Sequence of chain 1.I:
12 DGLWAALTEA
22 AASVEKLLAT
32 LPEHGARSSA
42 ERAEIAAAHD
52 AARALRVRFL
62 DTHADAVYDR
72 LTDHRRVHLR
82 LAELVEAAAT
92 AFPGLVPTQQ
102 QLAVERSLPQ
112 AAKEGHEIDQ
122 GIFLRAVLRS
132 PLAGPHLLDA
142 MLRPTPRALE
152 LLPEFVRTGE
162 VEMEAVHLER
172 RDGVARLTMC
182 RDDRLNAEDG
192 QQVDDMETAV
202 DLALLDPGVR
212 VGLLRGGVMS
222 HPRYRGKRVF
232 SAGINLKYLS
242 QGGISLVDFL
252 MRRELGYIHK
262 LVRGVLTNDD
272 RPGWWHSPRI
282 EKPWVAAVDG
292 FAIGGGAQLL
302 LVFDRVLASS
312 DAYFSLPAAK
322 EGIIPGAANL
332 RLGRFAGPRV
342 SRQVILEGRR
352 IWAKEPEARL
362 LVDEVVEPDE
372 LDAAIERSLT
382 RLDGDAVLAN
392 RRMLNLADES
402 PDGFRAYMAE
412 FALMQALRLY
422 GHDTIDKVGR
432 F

Sequence of chain 1.F:
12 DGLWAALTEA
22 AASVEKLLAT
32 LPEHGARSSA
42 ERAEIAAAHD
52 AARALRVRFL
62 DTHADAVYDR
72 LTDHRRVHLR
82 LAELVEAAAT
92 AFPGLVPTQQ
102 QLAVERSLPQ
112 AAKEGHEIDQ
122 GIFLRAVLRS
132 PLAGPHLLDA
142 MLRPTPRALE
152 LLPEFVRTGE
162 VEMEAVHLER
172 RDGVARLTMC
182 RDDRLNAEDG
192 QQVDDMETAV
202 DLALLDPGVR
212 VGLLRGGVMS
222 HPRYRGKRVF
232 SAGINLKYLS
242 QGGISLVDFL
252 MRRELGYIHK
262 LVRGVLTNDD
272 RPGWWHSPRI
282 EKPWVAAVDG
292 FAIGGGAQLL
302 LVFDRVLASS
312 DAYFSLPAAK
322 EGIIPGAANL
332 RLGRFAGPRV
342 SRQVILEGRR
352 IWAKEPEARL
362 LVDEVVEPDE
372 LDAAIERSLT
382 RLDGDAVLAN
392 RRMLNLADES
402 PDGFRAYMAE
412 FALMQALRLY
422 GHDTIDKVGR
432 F

Binding-site contacts:
Ligand atom CAI contacts residue ARG254 of chain 1.F at 3.4 Å.
Ligand atom O8A contacts residue HIS222 of chain 1.F at 2.8 Å (h-bond).
Ligand atom N4P contacts residue ALA233 of chain 1.F at 3.3 Å (h-bond).
Ligand atom NAA contacts residue ILE235 of chain 1.F at 3.5 Å.
Ligand atom O5A contacts residue TYR225 of chain 1.F at 2.6 Å (h-bond).
Ligand atom O5' contacts residue LEU186 of chain 1.F at 3.5 Å.
Ligand atom OAK contacts residue GLN416 of chain 1.F at 3.0 Å (h-bond).
Ligand atom N6A contacts residue ALA233 of chain 1.F at 3.0 Å (h-bond).
Ligand atom N1A contacts residue ASN236 of chain 1.F at 3.3 Å.
Ligand atom CAE contacts residue GLU189 of chain 1.F at 3.5 Å.
Ligand atom O7A contacts residue LYS238 of chain 1.F at 2.9 Å (salt-bridge).
Ligand atom OAD contacts residue GLN299 of chain 1.F at 3.5 Å (h-bond).
Ligand atom CAJ contacts residue GLU189 of chain 1.F at 3.5 Å.
Ligand atom C2A contacts residue ASN236 of chain 1.F at 3.3 Å.
Ligand atom C2P contacts residue GLY295 of chain 1.F at 3.5 Å.
Ligand atom N6A contacts residue ILE235 of chain 1.F at 3.1 Å (h-bond).
Ligand atom CAG contacts residue ILE324 of chain 1.F at 3.4 Å (hydrophobic).
Ligand atom O5P contacts residue GLU322 of chain 1.F at 2.9 Å (salt-bridge).
Ligand atom OAL contacts residue GLU189 of chain 1.F at 2.6 Å (salt-bridge).
Ligand atom OAK contacts residue GLY327 of chain 1.F at 3.3 Å (h-bond).
Ligand atom O5A contacts residue ARG224 of chain 1.F at 3.4 Å.
Ligand atom O4A contacts residue ARG224 of chain 1.F at 3.5 Å (salt-bridge).
Ligand atom OAL contacts residue ARG254 of chain 1.F at 2.9 Å (salt-bridge).
Ligand atom CAC contacts residue ILE324 of chain 1.F at 3.4 Å (hydrophobic).
Ligand atom CAE contacts residue ILE235 of chain 1.F at 3.5 Å (hydrophobic).
Ligand atom OAD contacts residue ALA319 of chain 1.F at 3.4 Å.
Ligand atom C12 contacts residue TYR225 of chain 1.F at 3.3 Å (hydrophobic).
Ligand atom O2' contacts residue PHE432 of chain 1.F at 3.6 Å.
Ligand atom O5P contacts residue LEU237 of chain 1.F at 3.6 Å.
Ligand atom O5A contacts residue LYS228 of chain 1.I at 3.5 Å (salt-bridge).
Ligand atom OAD contacts residue GLY296 of chain 1.F at 3.5 Å (h-bond).
Ligand atom N1A contacts residue LEU237 of chain 1.F at 3.3 Å (h-bond).
Ligand atom N1A contacts residue ALA188 of chain 1.F at 3.5 Å.
Ligand atom N1A contacts residue ILE235 of chain 1.F at 3.5 Å (h-bond).
Ligand atom C13 contacts residue PHE292 of chain 1.F at 3.4 Å (hydrophobic).
Ligand atom OAK contacts residue ILE325 of chain 1.F at 3.4 Å (h-bond).
Ligand atom OAK contacts residue LEU251 of chain 1.F at 3.6 Å.
Ligand atom OAL contacts residue PHE250 of chain 1.F at 3.4 Å.
Ligand atom OAD contacts residue GLY295 of chain 1.F at 3.0 Å.
Ligand atom CAG contacts residue ILE325 of chain 1.F at 3.4 Å (hydrophobic).

A small-molecule ligand and the protein it binds are described below.
Small molecule (SMILES): CC(C)(CO[P](=O)(O)O[P](=O)(O)OC[C@H]1O[C@@H](n2cnc3c(N)ncnc32)[C@H](O)[C@@H]1OP(=O)(O)O)[C@@H](O)C(=O)NCCC(=O)NCCNC(=O)Cc1cc(O)cc(O)c1